This small molecule binds to this protein.
Small molecule (SMILES): CC(=O)N[C@@H]1[C@@H](O)[C@H](O)[C@@H](CO)O[C@H]1O

Sequence of chain 1.D:
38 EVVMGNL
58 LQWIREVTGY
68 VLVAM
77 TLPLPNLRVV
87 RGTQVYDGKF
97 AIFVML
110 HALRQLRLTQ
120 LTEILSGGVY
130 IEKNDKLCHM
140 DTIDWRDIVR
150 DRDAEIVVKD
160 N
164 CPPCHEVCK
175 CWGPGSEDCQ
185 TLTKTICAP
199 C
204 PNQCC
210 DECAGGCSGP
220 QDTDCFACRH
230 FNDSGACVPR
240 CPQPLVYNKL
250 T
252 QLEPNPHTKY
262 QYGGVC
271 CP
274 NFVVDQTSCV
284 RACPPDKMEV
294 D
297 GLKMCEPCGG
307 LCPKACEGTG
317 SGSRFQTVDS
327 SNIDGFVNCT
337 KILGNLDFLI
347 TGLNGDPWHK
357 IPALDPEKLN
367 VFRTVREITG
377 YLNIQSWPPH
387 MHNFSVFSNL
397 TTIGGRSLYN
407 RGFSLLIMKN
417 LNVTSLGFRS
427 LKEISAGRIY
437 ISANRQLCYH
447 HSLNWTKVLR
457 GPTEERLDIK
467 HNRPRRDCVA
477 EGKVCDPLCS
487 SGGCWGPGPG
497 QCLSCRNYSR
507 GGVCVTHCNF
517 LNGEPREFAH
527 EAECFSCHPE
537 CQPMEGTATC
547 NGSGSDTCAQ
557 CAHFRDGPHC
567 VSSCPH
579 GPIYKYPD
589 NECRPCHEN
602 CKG

Binding-site contacts:
Ligand atom C7 contacts residue ASN418 of chain 1.D at 3.0 Å.
Ligand atom O7 contacts residue ASN418 of chain 1.D at 2.5 Å (h-bond).
Ligand atom C8 contacts residue HIS386 of chain 1.D at 3.7 Å.
Ligand atom O5 contacts residue ASN418 of chain 1.D at 4.0 Å.
Ligand atom C8 contacts residue PRO385 of chain 1.D at 3.8 Å (hydrophobic).
Ligand atom C7 contacts residue PRO385 of chain 1.D at 3.9 Å (hydrophobic).
Ligand atom O7 contacts residue HIS388 of chain 1.D at 4.2 Å.
Ligand atom O7 contacts residue PRO385 of chain 1.D at 3.5 Å (h-bond).
Ligand atom C2 contacts residue ASN418 of chain 1.D at 3.6 Å.
Ligand atom C1 contacts residue ASN418 of chain 1.D at 3.2 Å.
Ligand atom N2 contacts residue ASN418 of chain 1.D at 3.5 Å (h-bond).
Ligand atom O6 contacts residue LEU417 of chain 1.D at 4.0 Å.
Ligand atom C8 contacts residue ASN418 of chain 1.D at 4.0 Å.